Binding-site contacts:
Ligand atom C7 contacts residue ASN105 of chain 1.A at 3.0 Å.
Ligand atom O7 contacts residue LYS101 of chain 1.A at 3.1 Å.
Ligand atom C4 contacts residue ASN105 of chain 1.A at 4.2 Å.
Ligand atom O5 contacts residue ASN105 of chain 1.A at 2.3 Å (h-bond).
Ligand atom C8 contacts residue ASN105 of chain 1.A at 3.6 Å.
Ligand atom C2 contacts residue ASN105 of chain 1.A at 2.6 Å.
Ligand atom C5 contacts residue ASN105 of chain 1.A at 3.6 Å.
Ligand atom C1 contacts residue ASN105 of chain 1.A at 1.4 Å.
Ligand atom C7 contacts residue LYS101 of chain 1.A at 3.8 Å.
Ligand atom N2 contacts residue ASN105 of chain 1.A at 2.6 Å (h-bond).
Ligand atom O7 contacts residue ASN105 of chain 1.A at 3.5 Å (h-bond).
Ligand atom C8 contacts residue LYS101 of chain 1.A at 3.7 Å.
Ligand atom C3 contacts residue ASN105 of chain 1.A at 3.9 Å.

This protein binds this small molecule.
Small molecule (SMILES): CC(=O)N[C@H]1[C@H](O[C@H]2[C@H](O)[C@@H](NC(C)=O)CO[C@@H]2CO)O[C@H](CO)[C@@H](O[C@@H]2O[C@H](CO)[C@@H](O)[C@H](O)[C@@H]2O)[C@@H]1O

Sequence of chain 1.A:
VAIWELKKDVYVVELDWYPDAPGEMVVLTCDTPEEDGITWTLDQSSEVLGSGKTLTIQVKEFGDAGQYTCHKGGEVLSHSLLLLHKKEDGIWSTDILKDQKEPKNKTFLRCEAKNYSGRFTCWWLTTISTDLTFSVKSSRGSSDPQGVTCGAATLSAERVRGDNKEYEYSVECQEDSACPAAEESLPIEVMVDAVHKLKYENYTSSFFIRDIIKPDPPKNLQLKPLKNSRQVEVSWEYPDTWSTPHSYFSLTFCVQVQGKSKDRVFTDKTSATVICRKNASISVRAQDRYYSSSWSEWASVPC